Binding-site contacts:
Ligand atom N contacts residue THR28 of chain 1.V at 3.0 Å (h-bond).
Ligand atom CZ2 contacts residue ILE53 of chain 1.U at 3.9 Å (hydrophobic).
Ligand atom CE2 contacts residue ALA44 of chain 1.U at 4.0 Å (hydrophobic).
Ligand atom OXT contacts residue HIS49 of chain 1.U at 3.7 Å.
Ligand atom N contacts residue ARG24 of chain 1.V at 3.8 Å.
Ligand atom CB contacts residue SER51 of chain 1.V at 3.4 Å.
Ligand atom OXT contacts residue HIS31 of chain 1.U at 3.9 Å.
Ligand atom N contacts residue GLY25 of chain 1.V at 2.6 Å (h-bond).
Ligand atom CB contacts residue THR28 of chain 1.V at 3.5 Å.
Ligand atom CZ2 contacts residue THR50 of chain 1.U at 3.9 Å.
Ligand atom O contacts residue THR47 of chain 1.U at 3.4 Å (h-bond).
Ligand atom CB contacts residue THR23 of chain 1.V at 3.8 Å.
Ligand atom CD1 contacts residue GLN45 of chain 1.U at 3.5 Å.
Ligand atom O contacts residue SER51 of chain 1.V at 3.1 Å (h-bond).
Ligand atom N contacts residue ASP27 of chain 1.V at 3.1 Å (salt-bridge).
Ligand atom CH2 contacts residue GLY21 of chain 1.U at 3.6 Å.
Ligand atom C contacts residue THR50 of chain 1.U at 3.9 Å.
Ligand atom CD1 contacts residue SER51 of chain 1.V at 3.6 Å.
Ligand atom CA contacts residue SER51 of chain 1.V at 3.9 Å.
Ligand atom C contacts residue THR47 of chain 1.U at 3.3 Å.
Ligand atom CE3 contacts residue HIS32 of chain 1.U at 3.9 Å.
Ligand atom CA contacts residue THR28 of chain 1.V at 3.3 Å.
Ligand atom C contacts residue SER51 of chain 1.V at 3.7 Å.
Ligand atom CE2 contacts residue GLN45 of chain 1.U at 3.9 Å.
Ligand atom OXT contacts residue GLY25 of chain 1.V at 4.0 Å.
Ligand atom C contacts residue GLY25 of chain 1.V at 3.4 Å.
Ligand atom CZ3 contacts residue HIS32 of chain 1.U at 4.0 Å.
Ligand atom NE1 contacts residue GLN45 of chain 1.U at 2.8 Å (h-bond).
Ligand atom CA contacts residue THR23 of chain 1.V at 3.9 Å.
Ligand atom CZ2 contacts residue ALA44 of chain 1.U at 3.9 Å (hydrophobic).
Ligand atom N contacts residue THR23 of chain 1.V at 2.9 Å (h-bond).
Ligand atom CD1 contacts residue THR47 of chain 1.U at 3.7 Å.
Ligand atom OXT contacts residue THR50 of chain 1.U at 2.8 Å (h-bond).
Ligand atom CG contacts residue SER51 of chain 1.V at 3.9 Å.
Ligand atom O contacts residue GLY25 of chain 1.V at 3.1 Å (h-bond).
Ligand atom CA contacts residue GLY25 of chain 1.V at 3.4 Å.
Ligand atom NE1 contacts residue ALA44 of chain 1.U at 3.8 Å.
Ligand atom OXT contacts residue THR47 of chain 1.U at 2.4 Å (h-bond).
Ligand atom O contacts residue ARG24 of chain 1.V at 3.7 Å.
Ligand atom CZ3 contacts residue GLY21 of chain 1.U at 3.6 Å.

Sequence of chain 1.U:
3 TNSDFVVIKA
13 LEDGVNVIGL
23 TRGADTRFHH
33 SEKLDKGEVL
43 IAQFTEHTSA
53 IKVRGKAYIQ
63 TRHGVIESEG

Sequence of chain 1.V:
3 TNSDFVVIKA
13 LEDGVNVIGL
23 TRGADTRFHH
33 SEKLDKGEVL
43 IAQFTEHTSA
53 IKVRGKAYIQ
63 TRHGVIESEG

The small molecule below binds the protein below.
Small molecule (SMILES): N[C@@H](Cc1c[nH]c2ccccc12)C(=O)O